Binding-site contacts:
Ligand atom C1 contacts residue GLY233 of chain 2.B at 3.0 Å.
Ligand atom O5P contacts residue GLY233 of chain 2.B at 3.6 Å.
Ligand atom O2P contacts residue GLY233 of chain 2.B at 4.3 Å.
Ligand atom O2 contacts residue GLY233 of chain 2.B at 3.8 Å.
Ligand atom O5 contacts residue GLY234 of chain 2.B at 2.9 Å (h-bond).
Ligand atom O1P contacts residue ARG236 of chain 1.A at 3.0 Å (salt-bridge).
Ligand atom P2 contacts residue GLY233 of chain 1.A at 4.2 Å.
Ligand atom C6 contacts residue GLY234 of chain 2.B at 3.6 Å.
Ligand atom C5 contacts residue GLY234 of chain 2.B at 3.8 Å.
Ligand atom O1P contacts residue GLY233 of chain 2.B at 3.6 Å (h-bond).
Ligand atom O6P contacts residue GLY233 of chain 1.A at 3.5 Å.
Ligand atom O1 contacts residue GLY233 of chain 2.B at 3.7 Å.
Ligand atom C2 contacts residue ARG236 of chain 1.A at 4.0 Å.
Ligand atom O6P contacts residue THR235 of chain 1.A at 3.8 Å.
Ligand atom C2 contacts residue GLY234 of chain 2.B at 4.1 Å.
Ligand atom P2 contacts residue ARG236 of chain 2.B at 4.1 Å.
Ligand atom C6 contacts residue ARG236 of chain 1.A at 4.3 Å.
Ligand atom O5 contacts residue ARG236 of chain 1.A at 3.5 Å (salt-bridge).
Ligand atom O6P contacts residue GLY234 of chain 1.A at 2.4 Å (h-bond).
Ligand atom P1 contacts residue ARG236 of chain 1.A at 3.5 Å.
Ligand atom O6P contacts residue ARG236 of chain 1.A at 2.7 Å (salt-bridge).
Ligand atom C1 contacts residue ARG236 of chain 1.A at 3.7 Å.
Ligand atom O5P contacts residue ARG236 of chain 2.B at 3.4 Å (salt-bridge).
Ligand atom O1P contacts residue GLY231 of chain 2.B at 4.3 Å.
Ligand atom C2 contacts residue GLY233 of chain 2.B at 3.3 Å.
Ligand atom O6 contacts residue ARG236 of chain 1.A at 3.9 Å.
Ligand atom O5P contacts residue ARG236 of chain 1.A at 4.3 Å.
Ligand atom C5 contacts residue GLY233 of chain 2.B at 3.9 Å.
Ligand atom C5 contacts residue ARG236 of chain 1.A at 3.4 Å.
Ligand atom O1 contacts residue ARG236 of chain 1.A at 3.0 Å (salt-bridge).
Ligand atom P2 contacts residue GLY234 of chain 1.A at 3.1 Å.
Ligand atom P2 contacts residue ARG236 of chain 1.A at 3.7 Å.
Ligand atom O6 contacts residue GLY234 of chain 1.A at 3.5 Å.
Ligand atom O5 contacts residue GLY233 of chain 2.B at 2.8 Å.
Ligand atom O4P contacts residue GLY233 of chain 1.A at 3.3 Å.
Ligand atom P2 contacts residue GLY234 of chain 2.B at 3.9 Å.
Ligand atom O4P contacts residue ARG236 of chain 2.B at 3.0 Å (salt-bridge).
Ligand atom O3P contacts residue ARG236 of chain 1.A at 3.8 Å.
Ligand atom O4P contacts residue GLY234 of chain 1.A at 2.9 Å (h-bond).
Ligand atom O5P contacts residue GLY234 of chain 2.B at 2.5 Å (h-bond).

A small-molecule ligand and the protein it binds are described below.
Small molecule (SMILES): O=P(O)(O)OC[C@H]1O[C@](O)(COP(=O)(O)O)[C@@H](O)[C@@H]1O

Sequence of chain 1.A:
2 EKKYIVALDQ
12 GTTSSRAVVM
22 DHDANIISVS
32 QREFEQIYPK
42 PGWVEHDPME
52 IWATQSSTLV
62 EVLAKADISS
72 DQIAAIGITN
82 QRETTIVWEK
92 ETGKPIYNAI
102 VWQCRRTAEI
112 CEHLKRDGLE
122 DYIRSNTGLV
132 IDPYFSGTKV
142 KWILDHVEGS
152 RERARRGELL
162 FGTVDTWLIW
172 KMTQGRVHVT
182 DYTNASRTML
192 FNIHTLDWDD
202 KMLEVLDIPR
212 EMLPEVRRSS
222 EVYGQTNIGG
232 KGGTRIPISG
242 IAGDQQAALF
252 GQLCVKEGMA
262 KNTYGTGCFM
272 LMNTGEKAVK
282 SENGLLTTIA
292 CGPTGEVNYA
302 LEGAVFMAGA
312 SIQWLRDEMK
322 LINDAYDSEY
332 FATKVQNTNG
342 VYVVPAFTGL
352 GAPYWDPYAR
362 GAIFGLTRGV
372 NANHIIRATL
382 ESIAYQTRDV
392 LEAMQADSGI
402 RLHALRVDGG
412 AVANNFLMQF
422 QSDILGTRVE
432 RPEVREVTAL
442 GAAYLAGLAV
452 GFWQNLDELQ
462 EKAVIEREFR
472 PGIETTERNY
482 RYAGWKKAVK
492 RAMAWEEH

Sequence of chain 2.B:
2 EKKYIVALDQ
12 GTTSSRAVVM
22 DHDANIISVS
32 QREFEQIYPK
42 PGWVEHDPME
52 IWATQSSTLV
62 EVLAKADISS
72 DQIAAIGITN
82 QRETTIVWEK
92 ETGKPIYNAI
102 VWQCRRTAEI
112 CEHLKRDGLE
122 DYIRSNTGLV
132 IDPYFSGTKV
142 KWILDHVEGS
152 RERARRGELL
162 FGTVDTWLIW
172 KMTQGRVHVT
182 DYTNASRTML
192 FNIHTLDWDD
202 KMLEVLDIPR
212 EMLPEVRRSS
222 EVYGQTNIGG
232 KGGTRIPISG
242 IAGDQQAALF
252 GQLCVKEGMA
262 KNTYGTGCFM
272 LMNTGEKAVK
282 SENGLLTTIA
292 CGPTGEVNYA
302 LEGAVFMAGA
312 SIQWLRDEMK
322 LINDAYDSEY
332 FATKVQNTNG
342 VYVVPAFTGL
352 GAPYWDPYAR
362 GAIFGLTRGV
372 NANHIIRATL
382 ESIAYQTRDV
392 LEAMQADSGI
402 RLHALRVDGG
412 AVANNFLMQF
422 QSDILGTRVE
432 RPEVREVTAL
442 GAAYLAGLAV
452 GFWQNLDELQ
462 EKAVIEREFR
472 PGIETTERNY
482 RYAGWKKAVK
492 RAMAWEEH